Sequence of chain 1.C:
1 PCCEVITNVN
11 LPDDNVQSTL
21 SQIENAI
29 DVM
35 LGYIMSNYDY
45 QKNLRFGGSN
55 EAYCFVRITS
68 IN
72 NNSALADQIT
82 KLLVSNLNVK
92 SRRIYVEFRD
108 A

Binding-site contacts:
Ligand atom CAB contacts residue TYR96 of chain 1.B at 4.2 Å (hydrophobic).
Ligand atom CAS contacts residue SER64 of chain 1.C at 3.6 Å.
Ligand atom CAH contacts residue ALA108 of chain 1.C at 4.3 Å (hydrophobic).
Ligand atom CAF contacts residue ALA108 of chain 1.C at 4.0 Å (hydrophobic).
Ligand atom CAE contacts residue ALA108 of chain 1.C at 3.8 Å (hydrophobic).
Ligand atom CAC contacts residue MET39 of chain 1.C at 3.2 Å (hydrophobic).
Ligand atom CAJ contacts residue PRO1 of chain 1.C at 3.2 Å (hydrophobic).
Ligand atom CAJ contacts residue MET39 of chain 1.C at 4.5 Å (hydrophobic).
Ligand atom CAD contacts residue SER64 of chain 1.C at 2.8 Å.
Ligand atom OAO contacts residue ALA108 of chain 1.C at 4.2 Å.
Ligand atom CAR contacts residue MET39 of chain 1.C at 4.2 Å (hydrophobic).
Ligand atom CAK contacts residue PRO1 of chain 1.C at 2.1 Å (hydrophobic).
Ligand atom CAT contacts residue ALA108 of chain 1.C at 3.8 Å (hydrophobic).
Ligand atom CAI contacts residue TYR57 of chain 1.B at 3.6 Å (hydrophobic).
Ligand atom CAL contacts residue PHE50 of chain 1.B at 4.5 Å (hydrophobic).
Ligand atom CAD contacts residue PRO1 of chain 1.C at 3.6 Å (hydrophobic).
Ligand atom CAM contacts residue PRO1 of chain 1.C at 4.2 Å (hydrophobic).
Ligand atom CAS contacts residue PRO1 of chain 1.C at 3.3 Å (hydrophobic).
Ligand atom CAR contacts residue PHE50 of chain 1.B at 3.2 Å (hydrophobic).
Ligand atom CAW contacts residue PRO1 of chain 1.C at 2.8 Å (hydrophobic).
Ligand atom CAK contacts residue SER64 of chain 1.C at 3.9 Å.
Ligand atom CAC contacts residue TYR57 of chain 1.B at 2.5 Å (hydrophobic).
Ligand atom CAV contacts residue PRO1 of chain 1.C at 3.5 Å (hydrophobic).
Ligand atom CAI contacts residue PHE50 of chain 1.B at 2.9 Å (hydrophobic).
Ligand atom CAR contacts residue TYR57 of chain 1.B at 3.5 Å (hydrophobic).
Ligand atom CAB contacts residue PHE50 of chain 1.B at 3.8 Å (hydrophobic).
Ligand atom CAC contacts residue PHE50 of chain 1.B at 3.2 Å (hydrophobic).
Ligand atom OAP contacts residue PHE50 of chain 1.B at 4.0 Å.
Ligand atom CAI contacts residue TYR96 of chain 1.B at 4.1 Å (hydrophobic).
Ligand atom CAR contacts residue PRO1 of chain 1.C at 4.2 Å (hydrophobic).
Ligand atom NAN contacts residue PRO1 of chain 1.C at 4.4 Å.
Ligand atom CAU contacts residue PHE50 of chain 1.B at 3.7 Å (hydrophobic).
Ligand atom OAQ contacts residue PRO1 of chain 1.C at 2.6 Å (h-bond).
Ligand atom CAJ contacts residue PHE50 of chain 1.B at 4.1 Å (hydrophobic).
Ligand atom CAX contacts residue ALA108 of chain 1.C at 4.3 Å (hydrophobic).
Ligand atom CAG contacts residue ALA108 of chain 1.C at 4.1 Å (hydrophobic).

Sequence of chain 1.B:
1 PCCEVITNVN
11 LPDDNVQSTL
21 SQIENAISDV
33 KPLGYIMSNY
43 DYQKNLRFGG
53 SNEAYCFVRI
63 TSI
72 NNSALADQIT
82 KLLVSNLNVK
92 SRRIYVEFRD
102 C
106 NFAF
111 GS

A protein and the small-molecule ligand that binds it are described below.
Small molecule (SMILES): COc1ccc(-c2cc(Oc3cc(C)cc(OC)c3)cc(C)n2)cc1